Sequence of chain 1.P:
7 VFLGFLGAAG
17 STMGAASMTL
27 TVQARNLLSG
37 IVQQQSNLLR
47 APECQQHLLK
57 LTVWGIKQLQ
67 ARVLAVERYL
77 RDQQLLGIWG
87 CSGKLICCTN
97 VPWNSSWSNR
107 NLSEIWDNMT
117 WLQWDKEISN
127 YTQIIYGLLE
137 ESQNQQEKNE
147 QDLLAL

The protein below binds the small molecule below.
Small molecule (SMILES): CC(=O)N[C@@H]1[C@@H](O)[C@H](O)[C@@H](CO)O[C@H]1O

Binding-site contacts:
Ligand atom C1 contacts residue ASN126 of chain 1.P at 1.5 Å.
Ligand atom N2 contacts residue ASN126 of chain 1.P at 2.9 Å (h-bond).
Ligand atom O5 contacts residue ASN126 of chain 1.P at 2.5 Å (h-bond).
Ligand atom C6 contacts residue LYS122 of chain 1.P at 4.4 Å.
Ligand atom C7 contacts residue ASN126 of chain 1.P at 3.7 Å.
Ligand atom C3 contacts residue ASN126 of chain 1.P at 3.9 Å.
Ligand atom C5 contacts residue ASN126 of chain 1.P at 3.8 Å.
Ligand atom C2 contacts residue ASN126 of chain 1.P at 2.5 Å.
Ligand atom O7 contacts residue ASN126 of chain 1.P at 4.1 Å.
Ligand atom C4 contacts residue ASN126 of chain 1.P at 4.3 Å.
Ligand atom C6 contacts residue GLU123 of chain 1.P at 3.9 Å.
Ligand atom O6 contacts residue GLU123 of chain 1.P at 4.3 Å.